Binding-site contacts:
Ligand atom O4 contacts residue TRP21 of chain 33.B at 3.6 Å.
Ligand atom O4 contacts residue ASN205 of chain 35.A at 3.4 Å (h-bond).
Ligand atom OP1 contacts residue LYS18 of chain 32.B at 3.3 Å (salt-bridge).
Ligand atom O3' contacts residue TYR19 of chain 32.B at 3.0 Å (h-bond).
Ligand atom C5' contacts residue ARG202 of chain 35.A at 3.0 Å.
Ligand atom O2' contacts residue THR17 of chain 33.B at 3.3 Å (h-bond).
Ligand atom OP2 contacts residue MET15 of chain 33.B at 3.5 Å.
Ligand atom C2' contacts residue ARG55 of chain 35.B at 3.6 Å.
Ligand atom OP2 contacts residue ARG202 of chain 35.A at 2.5 Å (salt-bridge).
Ligand atom N1 contacts residue ALA56 of chain 35.B at 3.2 Å (h-bond).
Ligand atom OP1 contacts residue TYR19 of chain 32.B at 3.1 Å (h-bond).
Ligand atom P contacts residue ARG202 of chain 35.A at 3.8 Å.
Ligand atom N3 contacts residue TRP21 of chain 33.B at 3.8 Å.
Ligand atom O2' contacts residue TYR19 of chain 32.B at 3.4 Å.
Ligand atom C2 contacts residue ALA56 of chain 35.B at 3.7 Å (hydrophobic).
Ligand atom O2 contacts residue ARG55 of chain 35.B at 3.2 Å (salt-bridge).
Ligand atom C1' contacts residue ARG55 of chain 35.B at 3.4 Å.
Ligand atom N1 contacts residue TRP21 of chain 33.B at 3.5 Å.
Ligand atom C2 contacts residue TRP21 of chain 33.B at 3.8 Å (hydrophobic).
Ligand atom C6 contacts residue TRP21 of chain 33.B at 3.3 Å (hydrophobic).
Ligand atom P contacts residue TYR19 of chain 32.B at 3.7 Å.
Ligand atom O6 contacts residue TYR58 of chain 35.B at 3.0 Å (h-bond).
Ligand atom N1 contacts residue TYR58 of chain 35.B at 3.6 Å.
Ligand atom OP2 contacts residue THR17 of chain 33.B at 3.2 Å.
Ligand atom C5 contacts residue TRP21 of chain 33.B at 3.4 Å (hydrophobic).
Ligand atom C6 contacts residue TYR58 of chain 35.B at 3.5 Å (hydrophobic).
Ligand atom C4 contacts residue ARG68 of chain 35.B at 3.7 Å.
Ligand atom O3' contacts residue ARG55 of chain 35.B at 3.6 Å.
Ligand atom N3 contacts residue ASN205 of chain 35.A at 3.7 Å.
Ligand atom O2' contacts residue ARG55 of chain 35.B at 2.7 Å (salt-bridge).
Ligand atom N2 contacts residue ARG55 of chain 35.B at 3.7 Å.
Ligand atom N2 contacts residue THR17 of chain 33.B at 3.8 Å.
Ligand atom O2 contacts residue TYR58 of chain 35.B at 3.8 Å.
Ligand atom N3 contacts residue ARG55 of chain 35.B at 3.5 Å (salt-bridge).
Ligand atom O4' contacts residue TRP21 of chain 33.B at 3.6 Å.
Ligand atom O4 contacts residue ARG68 of chain 35.B at 3.7 Å.
Ligand atom O4' contacts residue CYS203 of chain 35.A at 3.5 Å (h-bond).
Ligand atom C1' contacts residue TRP21 of chain 33.B at 3.7 Å (hydrophobic).
Ligand atom N2 contacts residue ALA56 of chain 35.B at 3.3 Å (h-bond).
Ligand atom C4 contacts residue TRP21 of chain 33.B at 3.7 Å (hydrophobic).

Sequence of chain 35.A:
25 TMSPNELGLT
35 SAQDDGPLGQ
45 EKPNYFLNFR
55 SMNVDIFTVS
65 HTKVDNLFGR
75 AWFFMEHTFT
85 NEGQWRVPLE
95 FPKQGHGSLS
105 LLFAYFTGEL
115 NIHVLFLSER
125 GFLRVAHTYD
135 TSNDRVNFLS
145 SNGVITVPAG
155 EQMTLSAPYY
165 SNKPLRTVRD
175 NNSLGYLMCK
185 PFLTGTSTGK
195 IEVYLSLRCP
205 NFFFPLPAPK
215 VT

The protein below binds the small molecule below.
Small molecule (SMILES): Nc1nc(=O)c2ncn([C@@H]3O[C@H](CO)[C@@H](O[P](=O)(O)OC[C@H]4O[C@@H](n5ccc(=O)[nH]c5=O)[C@H](O)[C@@H]4O[P](=O)(O)OC[C@H]4O[C@@H](n5ccc(=O)[nH]c5=O)[C@H](O)[C@@H]4O[P](=O)(O)OC[C@H]4O[C@@H](n5ccc(=O)[nH]c5=O)[C@H](O)[C@@H]4O[P](=O)(O)OC[C@H]4O[C@@H](n5ccc(=O)[nH]c5=O)[C@H](O)[C@@H]4O[P](=O)(O)OC[C@H]4O[C@@H](n5ccc(=O)[nH]c5=O)[C@H](O)[C@@H]4O)[C@H]3O)c2[nH]1

Sequence of chain 32.B:
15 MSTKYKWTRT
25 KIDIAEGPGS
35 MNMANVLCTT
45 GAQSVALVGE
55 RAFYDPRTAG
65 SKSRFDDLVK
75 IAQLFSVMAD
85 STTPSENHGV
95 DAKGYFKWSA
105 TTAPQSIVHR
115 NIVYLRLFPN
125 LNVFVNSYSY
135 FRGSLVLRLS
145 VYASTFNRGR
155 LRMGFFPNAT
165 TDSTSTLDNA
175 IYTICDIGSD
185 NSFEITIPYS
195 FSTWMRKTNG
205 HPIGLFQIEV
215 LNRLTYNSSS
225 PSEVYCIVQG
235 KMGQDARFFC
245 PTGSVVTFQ

Sequence of chain 35.B:
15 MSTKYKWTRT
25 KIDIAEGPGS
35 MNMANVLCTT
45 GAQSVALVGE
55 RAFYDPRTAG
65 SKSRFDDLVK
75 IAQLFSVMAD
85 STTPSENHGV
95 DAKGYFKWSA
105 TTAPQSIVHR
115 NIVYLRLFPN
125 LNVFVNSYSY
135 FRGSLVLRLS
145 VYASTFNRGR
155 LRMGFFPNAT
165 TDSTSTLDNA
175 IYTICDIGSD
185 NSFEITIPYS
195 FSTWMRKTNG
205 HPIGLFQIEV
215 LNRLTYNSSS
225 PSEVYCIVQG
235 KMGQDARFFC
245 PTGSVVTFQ

Sequence of chain 33.B:
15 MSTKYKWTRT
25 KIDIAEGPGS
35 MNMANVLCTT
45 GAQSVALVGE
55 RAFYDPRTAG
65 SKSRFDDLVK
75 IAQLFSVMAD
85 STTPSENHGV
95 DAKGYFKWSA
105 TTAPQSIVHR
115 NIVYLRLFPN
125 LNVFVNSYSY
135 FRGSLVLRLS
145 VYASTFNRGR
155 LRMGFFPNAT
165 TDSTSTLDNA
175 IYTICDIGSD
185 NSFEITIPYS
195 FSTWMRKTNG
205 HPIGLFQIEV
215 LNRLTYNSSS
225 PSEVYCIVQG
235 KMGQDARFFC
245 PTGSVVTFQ